Sequence of chain 1.D:
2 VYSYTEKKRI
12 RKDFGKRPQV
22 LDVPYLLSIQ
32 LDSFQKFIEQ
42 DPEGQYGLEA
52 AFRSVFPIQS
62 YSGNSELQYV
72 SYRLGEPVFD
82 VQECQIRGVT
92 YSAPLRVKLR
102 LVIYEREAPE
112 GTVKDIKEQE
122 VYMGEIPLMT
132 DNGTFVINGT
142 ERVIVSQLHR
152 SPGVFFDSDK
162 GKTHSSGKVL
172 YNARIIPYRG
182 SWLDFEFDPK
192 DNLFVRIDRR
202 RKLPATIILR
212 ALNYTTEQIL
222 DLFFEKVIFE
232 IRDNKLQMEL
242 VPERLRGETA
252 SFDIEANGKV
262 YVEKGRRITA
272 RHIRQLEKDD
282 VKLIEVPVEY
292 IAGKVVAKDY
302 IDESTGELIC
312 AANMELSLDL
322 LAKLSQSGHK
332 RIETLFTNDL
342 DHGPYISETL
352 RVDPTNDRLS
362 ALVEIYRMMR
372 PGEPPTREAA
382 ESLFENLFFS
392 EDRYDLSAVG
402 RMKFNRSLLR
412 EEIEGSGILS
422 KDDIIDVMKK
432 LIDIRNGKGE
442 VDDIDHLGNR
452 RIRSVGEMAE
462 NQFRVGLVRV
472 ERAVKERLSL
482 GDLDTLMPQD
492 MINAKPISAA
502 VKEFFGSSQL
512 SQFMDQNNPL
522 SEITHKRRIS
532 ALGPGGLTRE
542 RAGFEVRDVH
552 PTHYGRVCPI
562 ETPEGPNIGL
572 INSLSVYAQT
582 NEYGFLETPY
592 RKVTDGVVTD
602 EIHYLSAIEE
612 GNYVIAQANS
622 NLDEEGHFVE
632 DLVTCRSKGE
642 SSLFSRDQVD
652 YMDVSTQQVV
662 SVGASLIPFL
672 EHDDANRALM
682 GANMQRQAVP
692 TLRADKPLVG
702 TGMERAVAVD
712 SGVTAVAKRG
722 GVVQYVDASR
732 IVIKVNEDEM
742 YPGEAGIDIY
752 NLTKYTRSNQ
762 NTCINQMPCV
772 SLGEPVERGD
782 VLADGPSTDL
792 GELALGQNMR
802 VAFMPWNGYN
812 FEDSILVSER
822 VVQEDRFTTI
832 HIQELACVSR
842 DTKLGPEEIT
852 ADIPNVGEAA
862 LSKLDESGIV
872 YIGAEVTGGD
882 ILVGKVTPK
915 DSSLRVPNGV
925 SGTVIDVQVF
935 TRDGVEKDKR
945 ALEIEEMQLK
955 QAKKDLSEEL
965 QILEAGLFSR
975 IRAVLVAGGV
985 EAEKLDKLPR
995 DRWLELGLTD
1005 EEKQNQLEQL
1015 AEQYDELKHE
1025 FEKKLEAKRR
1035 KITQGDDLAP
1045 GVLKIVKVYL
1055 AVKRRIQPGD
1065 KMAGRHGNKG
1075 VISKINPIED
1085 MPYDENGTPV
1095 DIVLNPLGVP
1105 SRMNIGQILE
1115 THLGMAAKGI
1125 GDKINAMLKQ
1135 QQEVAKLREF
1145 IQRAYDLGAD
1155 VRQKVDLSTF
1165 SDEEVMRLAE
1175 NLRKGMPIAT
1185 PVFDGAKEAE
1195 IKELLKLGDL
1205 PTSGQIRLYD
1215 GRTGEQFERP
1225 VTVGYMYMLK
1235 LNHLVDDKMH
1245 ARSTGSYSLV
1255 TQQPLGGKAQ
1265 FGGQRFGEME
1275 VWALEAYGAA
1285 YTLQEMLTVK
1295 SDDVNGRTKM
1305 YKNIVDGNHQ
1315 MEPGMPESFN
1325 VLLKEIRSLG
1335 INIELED

Sequence of chain 1.E:
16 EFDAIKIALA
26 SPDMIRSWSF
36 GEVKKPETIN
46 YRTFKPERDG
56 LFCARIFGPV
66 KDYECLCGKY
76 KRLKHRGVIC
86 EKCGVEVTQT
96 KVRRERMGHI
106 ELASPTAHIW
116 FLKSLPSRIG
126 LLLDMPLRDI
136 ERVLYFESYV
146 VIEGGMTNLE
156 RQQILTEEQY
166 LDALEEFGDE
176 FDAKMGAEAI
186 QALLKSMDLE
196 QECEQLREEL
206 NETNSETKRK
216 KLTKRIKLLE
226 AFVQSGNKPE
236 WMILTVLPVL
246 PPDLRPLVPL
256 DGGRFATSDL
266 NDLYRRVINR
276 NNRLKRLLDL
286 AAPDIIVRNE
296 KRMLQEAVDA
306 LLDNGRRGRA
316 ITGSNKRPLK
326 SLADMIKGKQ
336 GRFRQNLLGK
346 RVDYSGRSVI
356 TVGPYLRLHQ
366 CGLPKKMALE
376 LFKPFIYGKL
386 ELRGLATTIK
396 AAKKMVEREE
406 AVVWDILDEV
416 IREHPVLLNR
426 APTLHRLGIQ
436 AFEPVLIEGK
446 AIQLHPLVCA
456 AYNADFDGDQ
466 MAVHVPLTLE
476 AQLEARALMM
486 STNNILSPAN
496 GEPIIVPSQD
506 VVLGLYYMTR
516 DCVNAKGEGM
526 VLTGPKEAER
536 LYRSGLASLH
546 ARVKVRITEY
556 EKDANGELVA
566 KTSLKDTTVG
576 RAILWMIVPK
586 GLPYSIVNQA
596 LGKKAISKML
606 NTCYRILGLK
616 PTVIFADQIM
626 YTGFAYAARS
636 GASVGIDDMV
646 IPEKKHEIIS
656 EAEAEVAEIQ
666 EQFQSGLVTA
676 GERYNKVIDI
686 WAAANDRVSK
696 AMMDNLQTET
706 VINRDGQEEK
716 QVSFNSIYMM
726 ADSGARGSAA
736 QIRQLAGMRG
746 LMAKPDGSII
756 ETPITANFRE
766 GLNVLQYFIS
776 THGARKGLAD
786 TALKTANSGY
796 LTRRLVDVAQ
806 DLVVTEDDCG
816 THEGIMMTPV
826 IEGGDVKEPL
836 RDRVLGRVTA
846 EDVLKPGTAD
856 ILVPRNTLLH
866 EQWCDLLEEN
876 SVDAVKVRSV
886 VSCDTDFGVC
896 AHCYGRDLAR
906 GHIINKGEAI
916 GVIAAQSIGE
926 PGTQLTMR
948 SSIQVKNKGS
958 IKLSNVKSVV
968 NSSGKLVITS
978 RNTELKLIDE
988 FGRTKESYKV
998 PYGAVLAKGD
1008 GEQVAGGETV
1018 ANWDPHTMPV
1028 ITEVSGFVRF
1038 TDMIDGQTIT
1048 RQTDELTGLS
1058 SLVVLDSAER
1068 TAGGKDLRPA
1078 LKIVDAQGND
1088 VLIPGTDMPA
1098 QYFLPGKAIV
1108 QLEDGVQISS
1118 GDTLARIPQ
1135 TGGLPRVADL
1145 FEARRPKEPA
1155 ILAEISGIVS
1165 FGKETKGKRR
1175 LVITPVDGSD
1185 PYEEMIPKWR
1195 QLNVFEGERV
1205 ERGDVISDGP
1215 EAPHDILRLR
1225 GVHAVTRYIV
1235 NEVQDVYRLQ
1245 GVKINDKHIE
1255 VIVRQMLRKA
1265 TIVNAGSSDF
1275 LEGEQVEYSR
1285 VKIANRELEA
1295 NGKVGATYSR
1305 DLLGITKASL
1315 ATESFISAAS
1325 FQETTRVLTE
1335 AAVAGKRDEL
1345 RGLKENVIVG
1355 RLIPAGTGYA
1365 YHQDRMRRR

Binding-site contacts:
Ligand atom C2' contacts residue MG1 of chain 1.K at 3.2 Å.
Ligand atom OP2 contacts residue ARG540 of chain 1.D at 2.7 Å (salt-bridge).
Ligand atom O3' contacts residue ASP464 of chain 1.E at 3.4 Å (salt-bridge).
Ligand atom O5' contacts residue ARG540 of chain 1.D at 3.7 Å.
Ligand atom C4' contacts residue GLN510 of chain 1.D at 3.8 Å.
Ligand atom C3' contacts residue GLN513 of chain 1.D at 3.8 Å.
Ligand atom O3' contacts residue LYS1065 of chain 1.D at 3.4 Å (salt-bridge).
Ligand atom OP1 contacts residue LYS1065 of chain 1.D at 2.8 Å (salt-bridge).
Ligand atom O3' contacts residue ASP462 of chain 1.E at 3.1 Å (salt-bridge).
Ligand atom O2' contacts residue ARG322 of chain 1.E at 2.4 Å (salt-bridge).
Ligand atom C5' contacts residue HIS1237 of chain 1.D at 3.6 Å.
Ligand atom OP1 contacts residue PRO564 of chain 1.D at 3.3 Å.
Ligand atom C4' contacts residue ASP464 of chain 1.E at 3.4 Å.
Ligand atom O2' contacts residue MG1 of chain 1.K at 2.4 Å.
Ligand atom C3' contacts residue MG1 of chain 1.K at 3.0 Å.
Ligand atom C3' contacts residue ASP464 of chain 1.E at 3.6 Å.
Ligand atom C5' contacts residue ASP462 of chain 1.E at 3.7 Å.
Ligand atom C1' contacts residue ARG322 of chain 1.E at 3.8 Å.
Ligand atom C4' contacts residue HIS1237 of chain 1.D at 3.6 Å.
Ligand atom O2' contacts residue HIS1237 of chain 1.D at 3.7 Å.
Ligand atom OP2 contacts residue ARG540 of chain 1.D at 3.8 Å.
Ligand atom P contacts residue ARG540 of chain 1.D at 3.3 Å.
Ligand atom C2' contacts residue GLN513 of chain 1.D at 3.6 Å.
Ligand atom O2' contacts residue ASP464 of chain 1.E at 2.4 Å (salt-bridge).
Ligand atom O3' contacts residue GLN513 of chain 1.D at 3.0 Å (h-bond).
Ligand atom C4' contacts residue MG1 of chain 1.K at 3.6 Å.
Ligand atom O2' contacts residue ARG425 of chain 1.E at 2.9 Å (salt-bridge).
Ligand atom O2' contacts residue SER509 of chain 1.D at 3.7 Å.
Ligand atom OP2 contacts residue LEU1259 of chain 1.D at 3.6 Å.
Ligand atom O2' contacts residue GLN688 of chain 1.D at 3.4 Å (h-bond).
Ligand atom OP1 contacts residue ARG540 of chain 1.D at 3.3 Å (salt-bridge).
Ligand atom C2' contacts residue ARG322 of chain 1.E at 3.6 Å.
Ligand atom OP1 contacts residue LYS1073 of chain 1.D at 3.1 Å.
Ligand atom OP2 contacts residue SER1252 of chain 1.D at 3.5 Å (h-bond).
Ligand atom P contacts residue LYS1065 of chain 1.D at 3.7 Å.
Ligand atom C5' contacts residue GLN510 of chain 1.D at 3.5 Å.
Ligand atom O2' contacts residue GLN513 of chain 1.D at 2.5 Å (h-bond).
Ligand atom C2' contacts residue ASP464 of chain 1.E at 3.5 Å.
Ligand atom O3' contacts residue MG1 of chain 1.K at 2.0 Å.
Ligand atom O4' contacts residue HIS1237 of chain 1.D at 3.7 Å.

The protein below binds the small molecule below.
Small molecule (SMILES): Nc1nc(=O)c2ncn([C@@H]3O[C@H](CO[P](=O)(O)O[C@H]4[C@@H](O)[C@H](n5cnc6c(N)ncnc65)O[C@@H]4CO[P](=O)(O)O[C@H]4[C@@H](O)[C@H](n5cnc6c(=O)nc(N)[nH]c65)O[C@@H]4CO[P](=O)(O)O[C@H]4[C@@H](O)[C@H](n5cnc6c(N)ncnc65)O[C@@H]4CO[P](=O)(O)O[C@H]4[C@@H](O)[C@H](n5cnc6c(=O)nc(N)[nH]c65)O[C@@H]4CO[P](=O)(O)O[C@H]4[C@@H](O)[C@H](n5cnc6c(=O)nc(N)[nH]c65)O[C@@H]4COP(=O)=O)[C@@H](O[P](=O)(O)OC[C@H]4O[C@@H](n5cnc6c(=O)nc(N)[nH]c65)[C@H](O)[C@@H]4O[P](=O)(O)OC[C@H]4O[C@@H](n5ccc(=O)[nH]c5=O)[C@H](O)[C@@H]4O[P](=O)(O)OC[C@H]4O[C@@H](n5cnc6c(N)ncnc65)[C@H](O)[C@@H]4O)[C@H]3O)c2[nH]1